Binding-site contacts:
Ligand atom N2 contacts residue GLU152 of chain 1.D at 3.8 Å.
Ligand atom C5 contacts residue ASN173 of chain 1.D at 3.7 Å.
Ligand atom C1 contacts residue ILE154 of chain 1.D at 3.9 Å (hydrophobic).
Ligand atom C3 contacts residue ASN173 of chain 1.D at 3.8 Å.
Ligand atom C7 contacts residue GLU174 of chain 1.D at 3.8 Å.
Ligand atom C1 contacts residue GLU152 of chain 1.D at 3.7 Å.
Ligand atom C5 contacts residue ILE154 of chain 1.D at 4.3 Å (hydrophobic).
Ligand atom O6 contacts residue GLU153 of chain 1.D at 3.7 Å.
Ligand atom C6 contacts residue LYS212 of chain 1.D at 4.3 Å.
Ligand atom C5 contacts residue LYS212 of chain 1.D at 4.0 Å.
Ligand atom C4 contacts residue ASN173 of chain 1.D at 4.3 Å.
Ligand atom C8 contacts residue GLU174 of chain 1.D at 2.8 Å.
Ligand atom O7 contacts residue GLU174 of chain 1.D at 4.1 Å.
Ligand atom O6 contacts residue ILE154 of chain 1.D at 3.1 Å (h-bond).
Ligand atom C2 contacts residue ASN173 of chain 1.D at 2.4 Å.
Ligand atom C6 contacts residue GLU216 of chain 1.D at 3.1 Å.
Ligand atom C6 contacts residue ILE154 of chain 1.D at 4.2 Å (hydrophobic).
Ligand atom O5 contacts residue GLU153 of chain 1.D at 3.5 Å.
Ligand atom N2 contacts residue ASN173 of chain 1.D at 2.8 Å (h-bond).
Ligand atom C2 contacts residue GLU153 of chain 1.D at 4.4 Å.
Ligand atom O6 contacts residue GLU216 of chain 1.D at 2.3 Å (salt-bridge).
Ligand atom O4 contacts residue LYS212 of chain 1.D at 3.5 Å.
Ligand atom C8 contacts residue ASN173 of chain 1.D at 4.1 Å.
Ligand atom O5 contacts residue ASN173 of chain 1.D at 2.5 Å (h-bond).
Ligand atom C1 contacts residue ASN173 of chain 1.D at 1.4 Å.
Ligand atom C4 contacts residue LYS212 of chain 1.D at 4.3 Å.
Ligand atom C2 contacts residue GLU152 of chain 1.D at 3.7 Å.
Ligand atom O5 contacts residue GLU152 of chain 1.D at 4.2 Å.
Ligand atom O5 contacts residue ILE154 of chain 1.D at 3.2 Å (h-bond).
Ligand atom C7 contacts residue ASN173 of chain 1.D at 3.5 Å.
Ligand atom C1 contacts residue GLU153 of chain 1.D at 3.9 Å.
Ligand atom O7 contacts residue ASN173 of chain 1.D at 4.3 Å.

A protein and the small-molecule ligand that binds it are described below.
Small molecule (SMILES): CC(=O)N[C@@H]1[C@@H](O)[C@H](O)[C@@H](CO)O[C@H]1O

Sequence of chain 1.D:
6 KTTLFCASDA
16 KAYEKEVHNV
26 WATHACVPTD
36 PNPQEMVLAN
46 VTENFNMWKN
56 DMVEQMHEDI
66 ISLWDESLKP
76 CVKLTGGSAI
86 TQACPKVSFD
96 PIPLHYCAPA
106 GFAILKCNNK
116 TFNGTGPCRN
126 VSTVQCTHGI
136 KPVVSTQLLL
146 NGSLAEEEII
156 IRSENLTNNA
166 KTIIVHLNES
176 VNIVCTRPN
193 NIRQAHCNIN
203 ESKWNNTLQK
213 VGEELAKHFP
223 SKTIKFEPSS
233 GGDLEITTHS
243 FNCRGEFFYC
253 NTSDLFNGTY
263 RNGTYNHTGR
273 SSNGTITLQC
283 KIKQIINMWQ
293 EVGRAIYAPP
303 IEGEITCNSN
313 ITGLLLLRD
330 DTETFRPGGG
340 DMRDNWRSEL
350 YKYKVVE